The small molecule below binds the protein below.
Small molecule (SMILES): COc1cc(-c2cnc3c(N4CCOCC4)snc3c2)ccc1N

Sequence of chain 1.C:
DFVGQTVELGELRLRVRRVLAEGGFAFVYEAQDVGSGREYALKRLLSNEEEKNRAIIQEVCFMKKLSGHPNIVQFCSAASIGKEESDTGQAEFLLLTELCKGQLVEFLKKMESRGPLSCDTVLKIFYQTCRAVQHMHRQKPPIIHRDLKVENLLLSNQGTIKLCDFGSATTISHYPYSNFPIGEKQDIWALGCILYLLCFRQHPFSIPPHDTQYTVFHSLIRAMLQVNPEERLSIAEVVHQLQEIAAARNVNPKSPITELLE

Binding-site contacts:
Ligand atom NAM contacts residue CYS115 of chain 1.C at 3.0 Å (h-bond).
Ligand atom CAW contacts residue LEU169 of chain 1.C at 3.6 Å (hydrophobic).
Ligand atom CAQ contacts residue GLY117 of chain 1.C at 4.0 Å.
Ligand atom NAM contacts residue GLU113 of chain 1.C at 3.6 Å.
Ligand atom CAT contacts residue GLY117 of chain 1.C at 3.8 Å.
Ligand atom NAM contacts residue ALA56 of chain 1.C at 3.7 Å.
Ligand atom CAU contacts residue ALA56 of chain 1.C at 3.8 Å (hydrophobic).
Ligand atom CAR contacts residue GLY117 of chain 1.C at 4.0 Å.
Ligand atom CAV contacts residue CYS115 of chain 1.C at 4.0 Å (hydrophobic).
Ligand atom SAP contacts residue ALA56 of chain 1.C at 3.5 Å.
Ligand atom OAN contacts residue ARG33 of chain 1.C at 3.7 Å.
Ligand atom OAN contacts residue LYS116 of chain 1.C at 3.5 Å (salt-bridge).
Ligand atom OAO contacts residue LYS58 of chain 1.C at 3.6 Å.
Ligand atom CAF contacts residue GLY117 of chain 1.C at 3.8 Å.
Ligand atom CAA contacts residue LYS116 of chain 1.C at 3.3 Å.
Ligand atom NAL contacts residue VAL43 of chain 1.C at 3.8 Å.
Ligand atom CAI contacts residue LYS58 of chain 1.C at 4.0 Å.
Ligand atom CAU contacts residue LEU169 of chain 1.C at 3.6 Å (hydrophobic).
Ligand atom NAM contacts residue LEU169 of chain 1.C at 3.9 Å.
Ligand atom OAN contacts residue LEU35 of chain 1.C at 4.0 Å.
Ligand atom SAP contacts residue LEU169 of chain 1.C at 3.8 Å.
Ligand atom CAJ contacts residue THR112 of chain 1.C at 3.2 Å.
Ligand atom CAG contacts residue CYS115 of chain 1.C at 4.0 Å (hydrophobic).
Ligand atom CAV contacts residue LEU169 of chain 1.C at 3.8 Å (hydrophobic).
Ligand atom SAP contacts residue THR112 of chain 1.C at 3.4 Å (h-bond).
Ligand atom CAA contacts residue CYS115 of chain 1.C at 3.7 Å (hydrophobic).
Ligand atom CAG contacts residue LEU114 of chain 1.C at 4.0 Å (hydrophobic).
Ligand atom CAF contacts residue CYS115 of chain 1.C at 4.0 Å (hydrophobic).
Ligand atom SAP contacts residue CYS115 of chain 1.C at 4.0 Å.
Ligand atom CAR contacts residue LEU35 of chain 1.C at 4.0 Å (hydrophobic).
Ligand atom CAT contacts residue LEU35 of chain 1.C at 3.6 Å (hydrophobic).
Ligand atom CAF contacts residue LEU35 of chain 1.C at 3.9 Å (hydrophobic).
Ligand atom CAQ contacts residue LEU35 of chain 1.C at 3.9 Å (hydrophobic).
Ligand atom CAD contacts residue LEU35 of chain 1.C at 4.0 Å (hydrophobic).
Ligand atom CAA contacts residue ARG33 of chain 1.C at 3.7 Å.
Ligand atom CAT contacts residue LYS116 of chain 1.C at 3.9 Å.
Ligand atom NAM contacts residue LEU114 of chain 1.C at 3.8 Å.
Ligand atom SAP contacts residue GLU113 of chain 1.C at 3.2 Å (salt-bridge).
Ligand atom CAH contacts residue THR112 of chain 1.C at 3.2 Å.
Ligand atom CAV contacts residue ALA56 of chain 1.C at 4.1 Å (hydrophobic).